A small-molecule ligand and the protein it binds are described below.
Small molecule (SMILES): CC(=O)N[C@@H]1[C@@H](O)[C@H](O)[C@@H](CO)O[C@H]1O

Sequence of chain 1.B:
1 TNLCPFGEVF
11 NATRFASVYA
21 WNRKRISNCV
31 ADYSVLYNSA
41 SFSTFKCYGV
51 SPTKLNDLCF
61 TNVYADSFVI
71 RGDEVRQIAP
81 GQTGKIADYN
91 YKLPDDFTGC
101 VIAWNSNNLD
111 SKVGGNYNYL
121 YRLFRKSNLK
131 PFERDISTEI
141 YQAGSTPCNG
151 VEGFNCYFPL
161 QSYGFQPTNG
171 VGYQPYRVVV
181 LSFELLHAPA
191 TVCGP

Binding-site contacts:
Ligand atom C8 contacts residue PHE10 of chain 1.B at 3.6 Å (hydrophobic).
Ligand atom O6 contacts residue ASN11 of chain 1.B at 4.5 Å.
Ligand atom O7 contacts residue PHE6 of chain 1.B at 4.2 Å.
Ligand atom C7 contacts residue GLY7 of chain 1.B at 4.5 Å.
Ligand atom O7 contacts residue GLY7 of chain 1.B at 3.5 Å.
Ligand atom N2 contacts residue ASN11 of chain 1.B at 3.0 Å (h-bond).
Ligand atom C4 contacts residue ASN11 of chain 1.B at 4.2 Å.
Ligand atom C2 contacts residue ASN11 of chain 1.B at 2.5 Å.
Ligand atom O5 contacts residue ASN11 of chain 1.B at 2.3 Å (h-bond).
Ligand atom C3 contacts residue ASN11 of chain 1.B at 3.8 Å.
Ligand atom C7 contacts residue ASN11 of chain 1.B at 3.5 Å.
Ligand atom C1 contacts residue ASN11 of chain 1.B at 1.4 Å.
Ligand atom O7 contacts residue ASN11 of chain 1.B at 3.6 Å (h-bond).
Ligand atom C5 contacts residue ASN11 of chain 1.B at 3.6 Å.